Sequence of chain 1.C:
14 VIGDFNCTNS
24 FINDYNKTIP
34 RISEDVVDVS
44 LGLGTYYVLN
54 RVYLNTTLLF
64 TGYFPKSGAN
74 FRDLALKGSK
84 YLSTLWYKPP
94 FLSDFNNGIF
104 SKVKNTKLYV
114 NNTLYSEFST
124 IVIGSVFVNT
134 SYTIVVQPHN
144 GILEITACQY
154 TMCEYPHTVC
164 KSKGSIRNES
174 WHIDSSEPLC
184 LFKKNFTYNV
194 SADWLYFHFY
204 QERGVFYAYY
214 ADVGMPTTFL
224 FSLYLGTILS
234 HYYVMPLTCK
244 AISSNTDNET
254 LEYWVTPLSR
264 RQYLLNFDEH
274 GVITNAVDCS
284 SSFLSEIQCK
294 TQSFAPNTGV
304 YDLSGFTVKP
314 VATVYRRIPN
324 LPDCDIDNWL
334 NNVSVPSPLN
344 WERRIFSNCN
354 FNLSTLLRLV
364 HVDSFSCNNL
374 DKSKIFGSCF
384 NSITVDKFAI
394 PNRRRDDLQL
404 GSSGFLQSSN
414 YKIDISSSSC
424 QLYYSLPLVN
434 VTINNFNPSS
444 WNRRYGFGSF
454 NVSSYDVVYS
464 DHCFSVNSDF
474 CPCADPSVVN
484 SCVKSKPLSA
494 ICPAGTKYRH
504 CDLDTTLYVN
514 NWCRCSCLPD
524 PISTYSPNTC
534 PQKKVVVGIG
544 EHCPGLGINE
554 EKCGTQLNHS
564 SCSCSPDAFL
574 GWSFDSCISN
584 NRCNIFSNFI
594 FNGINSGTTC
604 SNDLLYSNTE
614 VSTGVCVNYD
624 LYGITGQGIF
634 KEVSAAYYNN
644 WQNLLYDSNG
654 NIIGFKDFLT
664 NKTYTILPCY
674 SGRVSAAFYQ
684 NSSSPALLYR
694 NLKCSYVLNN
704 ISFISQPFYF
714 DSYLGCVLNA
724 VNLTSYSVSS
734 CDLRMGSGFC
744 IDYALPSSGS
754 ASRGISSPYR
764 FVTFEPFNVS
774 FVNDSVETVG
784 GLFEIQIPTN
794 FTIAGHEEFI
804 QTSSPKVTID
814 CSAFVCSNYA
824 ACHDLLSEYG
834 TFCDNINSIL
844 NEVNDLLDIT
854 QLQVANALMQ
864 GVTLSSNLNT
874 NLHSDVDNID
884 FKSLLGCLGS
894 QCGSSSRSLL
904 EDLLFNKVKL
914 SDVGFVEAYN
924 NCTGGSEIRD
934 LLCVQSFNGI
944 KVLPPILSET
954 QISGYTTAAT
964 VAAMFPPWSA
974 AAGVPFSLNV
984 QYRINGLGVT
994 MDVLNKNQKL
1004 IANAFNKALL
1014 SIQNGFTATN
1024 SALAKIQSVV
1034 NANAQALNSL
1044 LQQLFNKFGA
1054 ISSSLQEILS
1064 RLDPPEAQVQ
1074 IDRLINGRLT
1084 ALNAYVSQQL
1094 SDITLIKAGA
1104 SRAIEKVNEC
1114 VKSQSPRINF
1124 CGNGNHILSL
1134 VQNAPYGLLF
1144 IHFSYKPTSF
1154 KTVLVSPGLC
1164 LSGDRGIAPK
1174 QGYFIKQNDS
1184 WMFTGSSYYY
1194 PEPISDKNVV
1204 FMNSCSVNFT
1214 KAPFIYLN

A small-molecule ligand and the protein it binds are described below.
Small molecule (SMILES): CC(=O)N[C@@H]1[C@@H](O)[C@H](O)[C@@H](CO)O[C@H]1O

Binding-site contacts:
Ligand atom O7 contacts residue ASN684 of chain 1.C at 3.2 Å.
Ligand atom C4 contacts residue ASN684 of chain 1.C at 4.3 Å.
Ligand atom O6 contacts residue GLN683 of chain 1.C at 4.4 Å.
Ligand atom N2 contacts residue ASN684 of chain 1.C at 2.9 Å (h-bond).
Ligand atom C7 contacts residue ASN684 of chain 1.C at 3.3 Å.
Ligand atom C1 contacts residue ASN684 of chain 1.C at 1.4 Å.
Ligand atom O5 contacts residue ASN684 of chain 1.C at 2.4 Å (h-bond).
Ligand atom C8 contacts residue ASN684 of chain 1.C at 4.4 Å.
Ligand atom C5 contacts residue ASN684 of chain 1.C at 3.7 Å.
Ligand atom C3 contacts residue ASN684 of chain 1.C at 3.8 Å.
Ligand atom C2 contacts residue ASN684 of chain 1.C at 2.5 Å.